Sequence of chain 1.A:
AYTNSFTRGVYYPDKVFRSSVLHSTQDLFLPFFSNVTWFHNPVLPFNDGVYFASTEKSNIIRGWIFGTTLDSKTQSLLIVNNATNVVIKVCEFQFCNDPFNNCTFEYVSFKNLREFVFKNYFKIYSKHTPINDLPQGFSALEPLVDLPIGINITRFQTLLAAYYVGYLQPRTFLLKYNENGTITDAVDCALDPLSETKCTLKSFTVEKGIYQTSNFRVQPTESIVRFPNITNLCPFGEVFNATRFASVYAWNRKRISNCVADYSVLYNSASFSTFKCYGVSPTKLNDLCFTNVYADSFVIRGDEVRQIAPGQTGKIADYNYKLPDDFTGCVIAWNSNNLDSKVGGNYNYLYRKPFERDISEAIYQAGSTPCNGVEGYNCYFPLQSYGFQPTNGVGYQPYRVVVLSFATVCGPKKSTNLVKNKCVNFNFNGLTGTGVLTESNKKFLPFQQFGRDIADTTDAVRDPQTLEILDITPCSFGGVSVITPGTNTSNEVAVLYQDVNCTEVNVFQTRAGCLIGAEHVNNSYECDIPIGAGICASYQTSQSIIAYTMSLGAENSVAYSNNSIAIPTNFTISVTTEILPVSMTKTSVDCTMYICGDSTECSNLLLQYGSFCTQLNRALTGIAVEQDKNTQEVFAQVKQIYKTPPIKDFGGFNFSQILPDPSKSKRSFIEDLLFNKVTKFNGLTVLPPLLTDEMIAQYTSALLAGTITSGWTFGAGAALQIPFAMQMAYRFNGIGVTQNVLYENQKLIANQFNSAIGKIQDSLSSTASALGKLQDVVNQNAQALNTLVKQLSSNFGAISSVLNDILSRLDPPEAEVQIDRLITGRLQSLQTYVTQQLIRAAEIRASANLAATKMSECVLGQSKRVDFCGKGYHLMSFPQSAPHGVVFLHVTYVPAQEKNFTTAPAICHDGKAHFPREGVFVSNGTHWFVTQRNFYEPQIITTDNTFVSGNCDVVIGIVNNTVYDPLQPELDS

The small molecule below binds the protein below.
Small molecule (SMILES): CC(=O)N[C@@H]1[C@@H](O)[C@H](O)[C@@H](CO)O[C@H]1O

Binding-site contacts:
Ligand atom C3 contacts residue ASN139 of chain 1.A at 3.8 Å.
Ligand atom C1 contacts residue ASN139 of chain 1.A at 1.4 Å.
Ligand atom O5 contacts residue ASN139 of chain 1.A at 2.3 Å (h-bond).
Ligand atom C7 contacts residue ASN139 of chain 1.A at 3.9 Å.
Ligand atom C5 contacts residue ASN139 of chain 1.A at 3.7 Å.
Ligand atom O7 contacts residue ASN138 of chain 1.A at 3.4 Å.
Ligand atom O7 contacts residue ASN139 of chain 1.A at 3.8 Å.
Ligand atom N2 contacts residue ASN139 of chain 1.A at 3.1 Å (h-bond).
Ligand atom C4 contacts residue ASN139 of chain 1.A at 4.2 Å.
Ligand atom N2 contacts residue ASN138 of chain 1.A at 4.3 Å.
Ligand atom C2 contacts residue ASN139 of chain 1.A at 2.5 Å.
Ligand atom C8 contacts residue ASN138 of chain 1.A at 3.3 Å.
Ligand atom C7 contacts residue ASN138 of chain 1.A at 3.5 Å.